A small-molecule ligand and the protein it binds are described below.
Small molecule (SMILES): CC(=O)N[C@@H]1[C@@H](O)[C@H](O)[C@@H](CO)O[C@H]1O

Sequence of chain 1.A:
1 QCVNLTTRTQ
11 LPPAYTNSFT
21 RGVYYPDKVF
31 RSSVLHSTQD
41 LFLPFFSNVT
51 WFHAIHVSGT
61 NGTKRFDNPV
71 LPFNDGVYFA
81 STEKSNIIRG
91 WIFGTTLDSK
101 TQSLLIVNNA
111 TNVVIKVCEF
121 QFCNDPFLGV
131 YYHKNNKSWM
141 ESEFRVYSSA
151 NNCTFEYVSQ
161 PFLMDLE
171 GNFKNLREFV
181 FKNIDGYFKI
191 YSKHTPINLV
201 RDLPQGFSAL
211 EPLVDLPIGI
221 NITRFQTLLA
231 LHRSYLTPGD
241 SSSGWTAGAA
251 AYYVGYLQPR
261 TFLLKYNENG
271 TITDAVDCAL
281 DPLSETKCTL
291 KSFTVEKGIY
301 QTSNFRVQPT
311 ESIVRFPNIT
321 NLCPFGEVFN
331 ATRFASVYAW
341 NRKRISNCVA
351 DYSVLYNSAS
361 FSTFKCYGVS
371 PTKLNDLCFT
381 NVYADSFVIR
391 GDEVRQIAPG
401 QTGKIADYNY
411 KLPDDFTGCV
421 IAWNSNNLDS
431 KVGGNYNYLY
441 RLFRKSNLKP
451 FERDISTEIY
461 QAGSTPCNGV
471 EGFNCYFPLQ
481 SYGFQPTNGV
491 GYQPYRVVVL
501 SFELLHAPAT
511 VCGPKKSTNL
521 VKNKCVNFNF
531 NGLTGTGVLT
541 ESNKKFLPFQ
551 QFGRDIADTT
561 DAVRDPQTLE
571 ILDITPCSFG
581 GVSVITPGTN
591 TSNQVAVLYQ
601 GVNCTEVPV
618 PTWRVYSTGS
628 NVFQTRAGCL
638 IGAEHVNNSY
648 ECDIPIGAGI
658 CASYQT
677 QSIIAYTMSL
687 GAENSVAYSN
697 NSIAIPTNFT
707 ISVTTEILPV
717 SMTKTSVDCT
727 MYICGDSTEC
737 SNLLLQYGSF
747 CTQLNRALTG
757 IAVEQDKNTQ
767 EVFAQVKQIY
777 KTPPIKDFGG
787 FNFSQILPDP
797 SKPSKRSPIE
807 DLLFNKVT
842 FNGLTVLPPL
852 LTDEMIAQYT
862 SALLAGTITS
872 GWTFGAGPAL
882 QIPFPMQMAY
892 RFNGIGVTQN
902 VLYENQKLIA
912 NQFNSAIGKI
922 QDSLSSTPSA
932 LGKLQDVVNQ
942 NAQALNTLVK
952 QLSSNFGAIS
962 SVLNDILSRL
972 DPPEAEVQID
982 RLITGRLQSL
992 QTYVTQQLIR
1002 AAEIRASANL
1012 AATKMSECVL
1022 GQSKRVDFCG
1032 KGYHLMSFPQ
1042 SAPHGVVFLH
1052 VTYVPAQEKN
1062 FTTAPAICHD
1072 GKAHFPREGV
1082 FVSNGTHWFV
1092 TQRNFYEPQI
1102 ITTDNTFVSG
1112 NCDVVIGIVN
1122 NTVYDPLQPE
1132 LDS

Binding-site contacts:
Ligand atom C6 contacts residue ASN136 of chain 1.A at 4.2 Å.
Ligand atom C1 contacts residue LYS137 of chain 1.A at 3.9 Å.
Ligand atom C8 contacts residue ASN136 of chain 1.A at 4.3 Å.
Ligand atom C2 contacts residue ASN136 of chain 1.A at 2.5 Å.
Ligand atom O4 contacts residue GLU141 of chain 1.A at 3.6 Å (salt-bridge).
Ligand atom C5 contacts residue ASN136 of chain 1.A at 3.6 Å.
Ligand atom C1 contacts residue ASN135 of chain 1.A at 4.1 Å.
Ligand atom C1 contacts residue ASN136 of chain 1.A at 1.4 Å.
Ligand atom N2 contacts residue ASN136 of chain 1.A at 2.8 Å (h-bond).
Ligand atom C4 contacts residue ASN136 of chain 1.A at 4.3 Å.
Ligand atom O6 contacts residue ASN136 of chain 1.A at 3.6 Å.
Ligand atom O7 contacts residue ASN136 of chain 1.A at 3.2 Å (h-bond).
Ligand atom C4 contacts residue ASN135 of chain 1.A at 3.8 Å.
Ligand atom O5 contacts residue ASN136 of chain 1.A at 2.4 Å (h-bond).
Ligand atom C6 contacts residue ASN135 of chain 1.A at 4.1 Å.
Ligand atom C7 contacts residue ASN136 of chain 1.A at 3.2 Å.
Ligand atom O4 contacts residue ASN135 of chain 1.A at 3.3 Å (h-bond).
Ligand atom C8 contacts residue TRP139 of chain 1.A at 3.8 Å (hydrophobic).
Ligand atom C3 contacts residue ASN135 of chain 1.A at 4.1 Å.
Ligand atom C5 contacts residue ASN135 of chain 1.A at 3.5 Å.
Ligand atom C3 contacts residue ASN136 of chain 1.A at 3.8 Å.
Ligand atom O6 contacts residue ASN135 of chain 1.A at 4.1 Å.
Ligand atom O5 contacts residue ASN135 of chain 1.A at 4.3 Å.